Sequence of chain 1.A:
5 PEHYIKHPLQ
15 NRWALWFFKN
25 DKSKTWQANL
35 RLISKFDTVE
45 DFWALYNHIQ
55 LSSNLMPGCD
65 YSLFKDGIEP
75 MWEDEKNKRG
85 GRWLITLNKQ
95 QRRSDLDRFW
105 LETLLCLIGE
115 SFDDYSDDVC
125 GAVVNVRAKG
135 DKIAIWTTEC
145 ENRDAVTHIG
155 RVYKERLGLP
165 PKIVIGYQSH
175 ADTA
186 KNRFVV

The small molecule below binds the protein below.
Small molecule (SMILES): Cc1cccc(Cn2c[n+]([C@@H]3O[C@H](COP(=O)(O)OP(=O)(O)OP(=O)(O)OC[C@H]4O[C@@H](n5cnc6c(=O)[nH]c(N)nc65)[C@H](O)[C@@H]4O)[C@@H](O)[C@H]3O)c3nc(N)[nH]c(=O)c32)c1

Binding-site contacts:
Ligand atom C4 contacts residue ASN24 of chain 1.A at 3.7 Å.
Ligand atom N1 contacts residue ASP25 of chain 1.A at 3.5 Å (salt-bridge).
Ligand atom N9 contacts residue TRP30 of chain 1.A at 3.6 Å.
Ligand atom N6 contacts residue TRP30 of chain 1.A at 3.3 Å.
Ligand atom N1 contacts residue LYS28 of chain 1.A at 2.9 Å (salt-bridge).
Ligand atom O1 contacts residue TRP30 of chain 1.A at 3.1 Å.
Ligand atom N10 contacts residue TRP30 of chain 1.A at 3.5 Å.
Ligand atom C13 contacts residue TRP30 of chain 1.A at 3.4 Å (hydrophobic).
Ligand atom C12 contacts residue GLU77 of chain 1.A at 3.4 Å.
Ligand atom O1 contacts residue ASN33 of chain 1.A at 3.1 Å (h-bond).
Ligand atom O10 contacts residue TRP76 of chain 1.A at 3.1 Å (h-bond).
Ligand atom O8 contacts residue ARG131 of chain 1.A at 3.5 Å (salt-bridge).
Ligand atom C23 contacts residue ARG86 of chain 1.A at 3.7 Å.
Ligand atom N2 contacts residue LYS28 of chain 1.A at 3.2 Å (salt-bridge).
Ligand atom N9 contacts residue GLU77 of chain 1.A at 2.9 Å (salt-bridge).
Ligand atom O18 contacts residue LYS136 of chain 1.A at 3.2 Å (salt-bridge).
Ligand atom C14 contacts residue TRP30 of chain 1.A at 3.5 Å (hydrophobic).
Ligand atom C21 contacts residue TRP30 of chain 1.A at 3.6 Å (hydrophobic).
Ligand atom C1 contacts residue LYS28 of chain 1.A at 3.5 Å.
Ligand atom O18 contacts residue ARG131 of chain 1.A at 3.6 Å (salt-bridge).
Ligand atom C16 contacts residue TRP30 of chain 1.A at 3.5 Å (hydrophobic).
Ligand atom O10 contacts residue TRP30 of chain 1.A at 3.5 Å.
Ligand atom P3 contacts residue ARG131 of chain 1.A at 3.7 Å.
Ligand atom O9 contacts residue TRP30 of chain 1.A at 3.2 Å.
Ligand atom C24 contacts residue TRP140 of chain 1.A at 3.5 Å (hydrophobic).
Ligand atom N7 contacts residue TRP30 of chain 1.A at 3.5 Å.
Ligand atom O7 contacts residue ARG131 of chain 1.A at 3.6 Å.
Ligand atom C4 contacts residue ASN33 of chain 1.A at 3.7 Å.
Ligand atom C23 contacts residue TRP140 of chain 1.A at 3.5 Å (hydrophobic).
Ligand atom C11 contacts residue TRP30 of chain 1.A at 3.4 Å (hydrophobic).
Ligand atom N8 contacts residue GLU77 of chain 1.A at 2.5 Å (salt-bridge).
Ligand atom C3 contacts residue ASN24 of chain 1.A at 3.4 Å.
Ligand atom C28 contacts residue TRP76 of chain 1.A at 3.7 Å (hydrophobic).
Ligand atom N4 contacts residue ASN24 of chain 1.A at 3.7 Å.
Ligand atom C2 contacts residue ASN24 of chain 1.A at 3.5 Å.
Ligand atom O17 contacts residue ARG131 of chain 1.A at 3.2 Å (salt-bridge).
Ligand atom C15 contacts residue TRP30 of chain 1.A at 3.5 Å (hydrophobic).
Ligand atom O4 contacts residue ASN24 of chain 1.A at 3.3 Å (h-bond).
Ligand atom N9 contacts residue TRP76 of chain 1.A at 3.5 Å.
Ligand atom N2 contacts residue LYS26 of chain 1.A at 3.0 Å (salt-bridge).